Binding-site contacts:
Ligand atom O7 contacts residue VAL224 of chain 3.D at 3.7 Å.
Ligand atom O3 contacts residue CYS413 of chain 3.D at 3.7 Å.
Ligand atom C8 contacts residue VAL224 of chain 3.D at 4.1 Å (hydrophobic).
Ligand atom C3 contacts residue ASN232 of chain 3.D at 3.8 Å.
Ligand atom O3 contacts residue GLU181 of chain 3.D at 3.6 Å.
Ligand atom O5 contacts residue GLU181 of chain 3.D at 4.0 Å.
Ligand atom C2 contacts residue GLU181 of chain 3.D at 3.9 Å.
Ligand atom C6 contacts residue NAG1 of chain 3.M at 3.8 Å.
Ligand atom O6 contacts residue ARG412 of chain 3.D at 4.2 Å.
Ligand atom C1 contacts residue ASN232 of chain 3.D at 1.4 Å.
Ligand atom C5 contacts residue VAL414 of chain 3.D at 3.7 Å (hydrophobic).
Ligand atom O4 contacts residue VAL414 of chain 3.D at 4.1 Å.
Ligand atom C5 contacts residue ASN232 of chain 3.D at 3.7 Å.
Ligand atom C4 contacts residue ASN232 of chain 3.D at 4.2 Å.
Ligand atom C1 contacts residue GLU181 of chain 3.D at 3.8 Å.
Ligand atom C3 contacts residue GLU181 of chain 3.D at 3.9 Å.
Ligand atom N2 contacts residue ASN232 of chain 3.D at 2.9 Å (h-bond).
Ligand atom C5 contacts residue GLU181 of chain 3.D at 3.8 Å.
Ligand atom C7 contacts residue ASN346 of chain 3.D at 4.2 Å.
Ligand atom O6 contacts residue CYS413 of chain 3.D at 3.8 Å.
Ligand atom C7 contacts residue ASN232 of chain 3.D at 3.3 Å.
Ligand atom C5 contacts residue NAG1 of chain 3.M at 3.7 Å.
Ligand atom C2 contacts residue ASN232 of chain 3.D at 2.5 Å.
Ligand atom C8 contacts residue LEU231 of chain 3.D at 3.8 Å (hydrophobic).
Ligand atom O7 contacts residue PRO182 of chain 3.D at 3.6 Å.
Ligand atom C1 contacts residue NAG1 of chain 3.M at 4.2 Å.
Ligand atom C6 contacts residue GLY348 of chain 3.D at 4.1 Å.
Ligand atom O7 contacts residue ASN232 of chain 3.D at 3.2 Å (h-bond).
Ligand atom C8 contacts residue PHE345 of chain 3.D at 4.2 Å (hydrophobic).
Ligand atom C1 contacts residue SER415 of chain 3.D at 3.5 Å.
Ligand atom O6 contacts residue GLY348 of chain 3.D at 3.9 Å.
Ligand atom C4 contacts residue VAL414 of chain 3.D at 4.2 Å (hydrophobic).
Ligand atom C4 contacts residue GLU181 of chain 3.D at 3.5 Å.
Ligand atom C6 contacts residue GLU181 of chain 3.D at 3.9 Å.
Ligand atom C2 contacts residue SER415 of chain 3.D at 4.0 Å.
Ligand atom C8 contacts residue ASN346 of chain 3.D at 3.5 Å.
Ligand atom N2 contacts residue SER415 of chain 3.D at 3.6 Å.
Ligand atom O5 contacts residue ASN232 of chain 3.D at 2.4 Å (h-bond).
Ligand atom C3 contacts residue VAL414 of chain 3.D at 4.0 Å (hydrophobic).
Ligand atom O5 contacts residue NAG1 of chain 3.M at 3.7 Å.

Sequence of chain 3.D:
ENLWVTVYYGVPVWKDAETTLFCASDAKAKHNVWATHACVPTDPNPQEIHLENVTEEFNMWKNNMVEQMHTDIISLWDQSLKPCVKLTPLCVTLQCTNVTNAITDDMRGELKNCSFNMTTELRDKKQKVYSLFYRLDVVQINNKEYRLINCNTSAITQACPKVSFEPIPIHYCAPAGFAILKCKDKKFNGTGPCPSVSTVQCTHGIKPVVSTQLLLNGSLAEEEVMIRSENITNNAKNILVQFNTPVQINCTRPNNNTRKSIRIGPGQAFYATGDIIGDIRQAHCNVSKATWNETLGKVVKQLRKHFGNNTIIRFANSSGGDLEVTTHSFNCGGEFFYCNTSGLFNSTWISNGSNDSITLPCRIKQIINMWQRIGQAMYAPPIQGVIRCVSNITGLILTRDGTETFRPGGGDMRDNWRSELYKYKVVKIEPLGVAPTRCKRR

The small molecule below binds the protein below.
Small molecule (SMILES): CC(=O)N[C@H]1[C@H](O[C@H]2[C@H](O)[C@@H](NC(C)=O)CO[C@@H]2CO)O[C@H](CO)[C@@H](O[C@@H]2O[C@H](CO)[C@@H](O)[C@H](O)[C@@H]2O)[C@@H]1O